Binding-site contacts:
Ligand atom C5 contacts residue ASN139 of chain 1.E at 3.7 Å.
Ligand atom C8 contacts residue ASP311 of chain 1.E at 3.3 Å.
Ligand atom N2 contacts residue ASN139 of chain 1.E at 2.9 Å (h-bond).
Ligand atom O3 contacts residue TYR156 of chain 1.E at 4.5 Å.
Ligand atom O5 contacts residue TYR156 of chain 1.E at 4.4 Å.
Ligand atom O4 contacts residue TYR156 of chain 1.E at 3.5 Å (h-bond).
Ligand atom C4 contacts residue ASN139 of chain 1.E at 4.3 Å.
Ligand atom C7 contacts residue LEU158 of chain 1.E at 4.4 Å (hydrophobic).
Ligand atom C1 contacts residue TYR156 of chain 1.E at 3.9 Å (hydrophobic).
Ligand atom N2 contacts residue TYR156 of chain 1.E at 4.3 Å.
Ligand atom C5 contacts residue TYR156 of chain 1.E at 4.1 Å (hydrophobic).
Ligand atom N2 contacts residue ASP311 of chain 1.E at 4.1 Å.
Ligand atom C1 contacts residue ASN139 of chain 1.E at 1.4 Å.
Ligand atom C3 contacts residue ASN139 of chain 1.E at 3.8 Å.
Ligand atom C2 contacts residue TYR156 of chain 1.E at 4.2 Å (hydrophobic).
Ligand atom O5 contacts residue ASN139 of chain 1.E at 2.4 Å (h-bond).
Ligand atom C3 contacts residue TYR156 of chain 1.E at 3.6 Å (hydrophobic).
Ligand atom C2 contacts residue ASN139 of chain 1.E at 2.4 Å.
Ligand atom C4 contacts residue TYR156 of chain 1.E at 4.2 Å (hydrophobic).
Ligand atom C8 contacts residue LEU158 of chain 1.E at 3.8 Å (hydrophobic).
Ligand atom O7 contacts residue ASN139 of chain 1.E at 3.1 Å (h-bond).
Ligand atom C7 contacts residue ASN139 of chain 1.E at 3.2 Å.
Ligand atom C7 contacts residue ASP311 of chain 1.E at 4.2 Å.
Ligand atom C8 contacts residue ASN139 of chain 1.E at 4.3 Å.

This small molecule binds to this protein.
Small molecule (SMILES): CC(=O)N[C@H]1[C@H](O[C@H]2[C@H](O)[C@@H](NC(C)=O)CO[C@@H]2CO)O[C@H](CO)[C@@H](O)[C@@H]1O

Sequence of chain 1.E:
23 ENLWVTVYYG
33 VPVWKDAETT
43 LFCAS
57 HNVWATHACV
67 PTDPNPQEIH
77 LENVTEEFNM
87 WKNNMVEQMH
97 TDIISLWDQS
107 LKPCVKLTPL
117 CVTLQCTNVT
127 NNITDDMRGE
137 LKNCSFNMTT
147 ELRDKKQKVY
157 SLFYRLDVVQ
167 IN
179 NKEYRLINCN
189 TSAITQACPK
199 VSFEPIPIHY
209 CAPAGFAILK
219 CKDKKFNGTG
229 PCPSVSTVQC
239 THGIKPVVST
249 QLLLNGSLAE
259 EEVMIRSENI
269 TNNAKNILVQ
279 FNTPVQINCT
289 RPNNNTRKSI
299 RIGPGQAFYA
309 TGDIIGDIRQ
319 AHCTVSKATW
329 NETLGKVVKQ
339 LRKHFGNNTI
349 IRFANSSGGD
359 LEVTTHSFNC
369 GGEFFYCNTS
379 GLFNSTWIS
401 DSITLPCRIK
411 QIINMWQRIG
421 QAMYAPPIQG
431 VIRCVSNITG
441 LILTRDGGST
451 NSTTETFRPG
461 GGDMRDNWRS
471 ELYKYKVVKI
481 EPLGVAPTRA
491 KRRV